Sequence of chain 3.A:
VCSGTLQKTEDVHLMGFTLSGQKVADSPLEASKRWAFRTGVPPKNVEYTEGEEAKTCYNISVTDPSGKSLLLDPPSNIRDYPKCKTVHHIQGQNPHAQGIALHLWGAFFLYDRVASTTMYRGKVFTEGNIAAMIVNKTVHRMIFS

Binding-site contacts:
Ligand atom C3 contacts residue ASN129 of chain 3.B at 3.9 Å.
Ligand atom O7 contacts residue ALA126 of chain 3.A at 3.8 Å.
Ligand atom C5 contacts residue TRP124 of chain 3.A at 3.7 Å (hydrophobic).
Ligand atom O6 contacts residue TRP124 of chain 3.A at 3.6 Å.
Ligand atom C8 contacts residue TRP124 of chain 3.A at 4.0 Å (hydrophobic).
Ligand atom O7 contacts residue ASN148 of chain 3.A at 3.5 Å (h-bond).
Ligand atom O6 contacts residue PHE101 of chain 2.B at 3.1 Å.
Ligand atom C6 contacts residue TRP124 of chain 3.A at 4.1 Å (hydrophobic).
Ligand atom O7 contacts residue TRP124 of chain 3.A at 4.3 Å.
Ligand atom C6 contacts residue PHE101 of chain 2.B at 3.5 Å (hydrophobic).
Ligand atom N2 contacts residue TRP124 of chain 3.A at 4.0 Å.
Ligand atom O5 contacts residue TRP124 of chain 3.A at 4.3 Å.
Ligand atom N2 contacts residue ASN129 of chain 3.B at 3.0 Å (h-bond).
Ligand atom C8 contacts residue ALA132 of chain 3.B at 4.1 Å (hydrophobic).
Ligand atom C5 contacts residue GLN41 of chain 3.A at 4.2 Å.
Ligand atom O6 contacts residue LEU123 of chain 3.A at 4.2 Å.
Ligand atom C2 contacts residue TRP124 of chain 3.A at 4.3 Å (hydrophobic).
Ligand atom O6 contacts residue GLN41 of chain 3.A at 3.3 Å (h-bond).
Ligand atom O5 contacts residue GLN41 of chain 3.A at 2.9 Å (h-bond).
Ligand atom C6 contacts residue GLN41 of chain 3.A at 4.2 Å.
Ligand atom C7 contacts residue ASN148 of chain 3.A at 4.0 Å.
Ligand atom O7 contacts residue ASN129 of chain 3.B at 4.0 Å.
Ligand atom O3 contacts residue TRP124 of chain 3.A at 3.5 Å.
Ligand atom O5 contacts residue ASN129 of chain 3.B at 2.4 Å (h-bond).
Ligand atom C8 contacts residue ASN129 of chain 3.B at 3.7 Å.
Ligand atom C4 contacts residue TRP124 of chain 3.A at 3.9 Å (hydrophobic).
Ligand atom O4 contacts residue TRP124 of chain 3.A at 3.9 Å.
Ligand atom C8 contacts residue TRP97 of chain 2.B at 3.8 Å (hydrophobic).
Ligand atom C1 contacts residue ASN129 of chain 3.B at 1.4 Å.
Ligand atom C8 contacts residue GLY125 of chain 3.A at 4.3 Å.
Ligand atom C1 contacts residue GLN41 of chain 3.A at 3.5 Å.
Ligand atom C5 contacts residue ASN129 of chain 3.B at 3.6 Å.
Ligand atom C8 contacts residue ASN148 of chain 3.A at 3.6 Å.
Ligand atom C7 contacts residue ASN129 of chain 3.B at 3.7 Å.
Ligand atom O6 contacts residue LEU123 of chain 3.A at 4.0 Å.
Ligand atom C1 contacts residue TRP124 of chain 3.A at 4.0 Å (hydrophobic).
Ligand atom C3 contacts residue TRP124 of chain 3.A at 3.8 Å (hydrophobic).
Ligand atom O6 contacts residue VAL43 of chain 3.A at 4.3 Å.
Ligand atom C7 contacts residue TRP124 of chain 3.A at 4.0 Å (hydrophobic).
Ligand atom C2 contacts residue ASN129 of chain 3.B at 2.6 Å.

Sequence of chain 3.B:
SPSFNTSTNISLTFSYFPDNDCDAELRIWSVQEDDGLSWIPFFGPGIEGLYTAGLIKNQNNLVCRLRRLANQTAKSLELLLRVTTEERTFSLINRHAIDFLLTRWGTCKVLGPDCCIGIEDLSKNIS

Sequence of chain 2.B:
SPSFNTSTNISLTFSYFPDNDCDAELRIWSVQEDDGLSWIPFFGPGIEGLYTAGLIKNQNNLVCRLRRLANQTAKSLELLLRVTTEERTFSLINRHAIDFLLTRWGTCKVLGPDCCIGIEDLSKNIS

The protein below binds the small molecule below.
Small molecule (SMILES): CC(=O)N[C@H]1[C@H](O[C@H]2[C@H](O)[C@@H](NC(C)=O)CO[C@@H]2CO)O[C@H](CO)[C@@H](O[C@@H]2O[C@H](CO[C@H]3O[C@H](CO)[C@@H](O)[C@H](O)[C@@H]3O)[C@@H](O)[C@H](O[C@H]3O[C@H](CO)[C@@H](O)[C@H](O)[C@@H]3O[C@H]3O[C@H](CO)[C@@H](O)[C@H](O)[C@@H]3O)[C@@H]2O)[C@@H]1O